This small molecule binds to this protein.
Small molecule (SMILES): Nc1nc2c(ncn2[C@@H]2O[C@@H]3CO[P](=O)(O)O[C@H]4[C@@H](O)[C@H](n5cnc6c(=O)[nH]c(N)nc65)O[C@@H]4CO[P](=O)(O)O[C@H]3[C@H]2O)c(=O)[nH]1

Binding-site contacts:
Ligand atom C51 contacts residue C2E1 of chain 1.H at 3.6 Å.
Ligand atom C4 contacts residue C2E1 of chain 1.H at 3.6 Å.
Ligand atom C81 contacts residue C2E1 of chain 1.H at 3.1 Å.
Ligand atom C2A contacts residue ARG212 of chain 1.A at 3.5 Å.
Ligand atom O61 contacts residue GLN211 of chain 1.A at 3.1 Å (h-bond).
Ligand atom C8 contacts residue C2E1 of chain 1.H at 3.3 Å.
Ligand atom C21 contacts residue ASP215 of chain 1.A at 3.6 Å.
Ligand atom N91 contacts residue GLN193 of chain 1.A at 3.3 Å (h-bond).
Ligand atom O6 contacts residue ARG143 of chain 1.A at 2.5 Å (salt-bridge).
Ligand atom O2P contacts residue ASP189 of chain 1.A at 3.1 Å.
Ligand atom N3 contacts residue ARG78 of chain 1.A at 3.4 Å (salt-bridge).
Ligand atom O1P contacts residue ARG252 of chain 1.A at 3.3 Å (salt-bridge).
Ligand atom N7 contacts residue C2E1 of chain 1.H at 3.4 Å.
Ligand atom C6 contacts residue C2E1 of chain 1.H at 3.3 Å.
Ligand atom C2A contacts residue ASP189 of chain 1.A at 3.6 Å.
Ligand atom N21 contacts residue ASP215 of chain 1.A at 2.7 Å (salt-bridge).
Ligand atom C4 contacts residue ARG78 of chain 1.A at 3.3 Å.
Ligand atom C5 contacts residue C2E1 of chain 1.H at 3.5 Å.
Ligand atom C2 contacts residue C2E1 of chain 1.H at 3.5 Å.
Ligand atom N11 contacts residue ASP215 of chain 1.A at 3.2 Å (salt-bridge).
Ligand atom O4A contacts residue GLN193 of chain 1.A at 3.5 Å (h-bond).
Ligand atom C61 contacts residue PHE209 of chain 1.A at 3.4 Å (hydrophobic).
Ligand atom C2' contacts residue C2E1 of chain 1.H at 3.5 Å.
Ligand atom O2A contacts residue ASP189 of chain 1.A at 2.7 Å (salt-bridge).
Ligand atom O4' contacts residue ARG78 of chain 1.A at 3.5 Å (salt-bridge).
Ligand atom O6 contacts residue C2E1 of chain 1.H at 3.1 Å (h-bond).
Ligand atom C6 contacts residue ARG143 of chain 1.A at 3.4 Å.
Ligand atom N9 contacts residue ARG78 of chain 1.A at 3.5 Å (salt-bridge).
Ligand atom N7 contacts residue ARG143 of chain 1.A at 3.3 Å (salt-bridge).
Ligand atom C41 contacts residue GLN193 of chain 1.A at 3.5 Å.
Ligand atom O2A contacts residue ARG196 of chain 1.A at 3.1 Å (salt-bridge).
Ligand atom N31 contacts residue GLN193 of chain 1.A at 3.4 Å (h-bond).
Ligand atom O2P contacts residue ARG212 of chain 1.A at 3.0 Å (salt-bridge).
Ligand atom N2 contacts residue C2E1 of chain 1.H at 3.3 Å (h-bond).
Ligand atom O61 contacts residue PHE209 of chain 1.A at 3.6 Å.
Ligand atom N1 contacts residue C2E1 of chain 1.H at 2.7 Å (h-bond).
Ligand atom N91 contacts residue C2E1 of chain 1.H at 3.6 Å.
Ligand atom O21 contacts residue C2E1 of chain 1.H at 2.8 Å (h-bond).
Ligand atom N71 contacts residue C2E1 of chain 1.H at 3.1 Å (h-bond).
Ligand atom C1A contacts residue GLN193 of chain 1.A at 3.4 Å.

Sequence of chain 1.A:
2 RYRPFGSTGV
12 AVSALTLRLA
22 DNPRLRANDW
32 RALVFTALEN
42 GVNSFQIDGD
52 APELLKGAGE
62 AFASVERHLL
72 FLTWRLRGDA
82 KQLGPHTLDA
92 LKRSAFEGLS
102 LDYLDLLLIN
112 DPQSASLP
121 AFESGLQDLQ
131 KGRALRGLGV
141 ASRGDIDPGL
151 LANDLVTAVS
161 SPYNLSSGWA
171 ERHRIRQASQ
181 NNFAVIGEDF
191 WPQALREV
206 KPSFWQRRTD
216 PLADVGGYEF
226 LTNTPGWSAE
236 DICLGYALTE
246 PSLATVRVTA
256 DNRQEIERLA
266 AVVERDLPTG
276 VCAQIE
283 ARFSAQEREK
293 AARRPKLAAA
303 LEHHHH